Sequence of chain 1.A:
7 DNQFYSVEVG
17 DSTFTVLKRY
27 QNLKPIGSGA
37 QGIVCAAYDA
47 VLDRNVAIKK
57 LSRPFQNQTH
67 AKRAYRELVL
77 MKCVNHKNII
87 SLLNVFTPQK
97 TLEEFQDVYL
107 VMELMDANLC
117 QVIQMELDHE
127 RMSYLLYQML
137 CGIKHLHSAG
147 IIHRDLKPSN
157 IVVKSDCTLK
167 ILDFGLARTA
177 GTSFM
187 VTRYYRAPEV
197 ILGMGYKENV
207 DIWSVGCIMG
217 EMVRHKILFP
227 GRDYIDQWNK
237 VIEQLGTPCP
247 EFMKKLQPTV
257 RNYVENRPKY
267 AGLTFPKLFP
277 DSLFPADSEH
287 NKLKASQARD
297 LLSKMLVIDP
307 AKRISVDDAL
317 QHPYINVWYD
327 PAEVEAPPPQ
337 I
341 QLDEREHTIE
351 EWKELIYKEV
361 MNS

Binding-site contacts:
Ligand atom C21 contacts residue GLN117 of chain 1.A at 3.3 Å.
Ligand atom C23 contacts residue GLY33 of chain 1.A at 3.8 Å.
Ligand atom N20 contacts residue ASN114 of chain 1.A at 3.4 Å.
Ligand atom N02 contacts residue VAL40 of chain 1.A at 3.6 Å.
Ligand atom C19 contacts residue ASN114 of chain 1.A at 3.6 Å.
Ligand atom C32 contacts residue CYS116 of chain 1.A at 2.7 Å (hydrophobic).
Ligand atom C34 contacts residue CYS116 of chain 1.A at 2.8 Å (hydrophobic).
Ligand atom C28 contacts residue SER34 of chain 1.A at 3.0 Å.
Ligand atom C24 contacts residue GLN117 of chain 1.A at 3.1 Å.
Ligand atom C27 contacts residue SER34 of chain 1.A at 3.7 Å.
Ligand atom N11 contacts residue MET111 of chain 1.A at 2.8 Å (h-bond).
Ligand atom C16 contacts residue GLN117 of chain 1.A at 3.4 Å.
Ligand atom O22 contacts residue GLY33 of chain 1.A at 3.3 Å (h-bond).
Ligand atom N35 contacts residue CYS116 of chain 1.A at 2.9 Å (h-bond).
Ligand atom C14 contacts residue MET111 of chain 1.A at 3.7 Å (hydrophobic).
Ligand atom C21 contacts residue GLY33 of chain 1.A at 3.6 Å.
Ligand atom N20 contacts residue GLN117 of chain 1.A at 3.5 Å (h-bond).
Ligand atom C10 contacts residue ALA53 of chain 1.A at 3.5 Å (hydrophobic).
Ligand atom C33 contacts residue CYS116 of chain 1.A at 1.8 Å (hydrophobic).
Ligand atom N13 contacts residue MET111 of chain 1.A at 2.7 Å (h-bond).
Ligand atom C05 contacts residue LEU168 of chain 1.A at 3.6 Å (hydrophobic).
Ligand atom C04 contacts residue VAL40 of chain 1.A at 3.7 Å (hydrophobic).
Ligand atom C03 contacts residue GLN37 of chain 1.A at 3.5 Å.
Ligand atom C03 contacts residue VAL40 of chain 1.A at 3.3 Å (hydrophobic).
Ligand atom C18 contacts residue ASN114 of chain 1.A at 3.7 Å.
Ligand atom C17 contacts residue VAL158 of chain 1.A at 3.6 Å (hydrophobic).
Ligand atom C25 contacts residue GLN117 of chain 1.A at 3.6 Å.
Ligand atom C19 contacts residue GLN117 of chain 1.A at 3.7 Å.
Ligand atom N11 contacts residue GLU109 of chain 1.A at 3.7 Å.
Ligand atom C12 contacts residue MET111 of chain 1.A at 3.7 Å (hydrophobic).
Ligand atom C15 contacts residue ASP112 of chain 1.A at 3.6 Å.
Ligand atom C30 contacts residue CYS116 of chain 1.A at 3.1 Å (hydrophobic).
Ligand atom C09 contacts residue ALA53 of chain 1.A at 3.6 Å (hydrophobic).
Ligand atom C23 contacts residue SER34 of chain 1.A at 3.7 Å.
Ligand atom C23 contacts residue GLN117 of chain 1.A at 3.3 Å.
Ligand atom C10 contacts residue GLU109 of chain 1.A at 3.1 Å.
Ligand atom O31 contacts residue CYS116 of chain 1.A at 3.1 Å (h-bond).
Ligand atom C37 contacts residue ILE223 of chain 1.A at 3.4 Å (hydrophobic).
Ligand atom C10 contacts residue MET111 of chain 1.A at 3.6 Å (hydrophobic).
Ligand atom C36 contacts residue TYR191 of chain 1.A at 3.2 Å (hydrophobic).

The small molecule below binds the protein below.
Small molecule (SMILES): CN(C)CCCC(=O)Nc1cccc(C(=O)Nc2ccc(Nc3nccc(-c4cccnc4)n3)cc2)c1